Sequence of chain 1.B:
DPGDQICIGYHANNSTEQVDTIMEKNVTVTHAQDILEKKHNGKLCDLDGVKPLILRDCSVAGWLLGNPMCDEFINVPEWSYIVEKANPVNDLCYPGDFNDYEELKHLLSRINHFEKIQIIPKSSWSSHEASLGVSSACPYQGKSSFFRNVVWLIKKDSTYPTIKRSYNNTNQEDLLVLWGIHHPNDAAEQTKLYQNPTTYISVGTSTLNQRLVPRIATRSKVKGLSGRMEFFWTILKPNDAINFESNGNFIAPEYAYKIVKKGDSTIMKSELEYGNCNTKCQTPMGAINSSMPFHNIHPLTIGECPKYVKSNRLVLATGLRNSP

This protein binds this small molecule.
Small molecule (SMILES): CC(=O)N[C@H]1[C@H](O[C@H]2[C@H](O)[C@@H](NC(C)=O)CO[C@@H]2CO)O[C@H](CO)[C@@H](O[C@@H]2O[C@H](CO)[C@@H](O)[C@H](O)[C@@H]2O)[C@@H]1O

Sequence of chain 1.C:
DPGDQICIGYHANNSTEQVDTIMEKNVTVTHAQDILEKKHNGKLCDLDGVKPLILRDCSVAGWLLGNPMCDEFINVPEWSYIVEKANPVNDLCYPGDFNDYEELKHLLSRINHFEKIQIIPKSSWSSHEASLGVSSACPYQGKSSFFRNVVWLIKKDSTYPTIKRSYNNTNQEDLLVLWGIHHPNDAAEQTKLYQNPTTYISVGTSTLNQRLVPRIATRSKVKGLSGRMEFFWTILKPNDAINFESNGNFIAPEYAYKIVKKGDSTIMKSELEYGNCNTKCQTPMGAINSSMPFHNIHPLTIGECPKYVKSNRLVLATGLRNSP

Binding-site contacts:
Ligand atom O5 contacts residue ASN240 of chain 1.C at 3.1 Å (h-bond).
Ligand atom C7 contacts residue ASN240 of chain 1.C at 3.7 Å.
Ligand atom C1 contacts residue ASN240 of chain 1.C at 3.4 Å.
Ligand atom O3 contacts residue ASN240 of chain 1.C at 4.4 Å.
Ligand atom C2 contacts residue ASN240 of chain 1.C at 3.9 Å.
Ligand atom C3 contacts residue ASN169 of chain 1.C at 3.6 Å.
Ligand atom C8 contacts residue SER221 of chain 1.B at 3.9 Å.
Ligand atom O7 contacts residue ALA242 of chain 1.C at 4.1 Å.
Ligand atom C1 contacts residue ASN169 of chain 1.C at 1.4 Å.
Ligand atom N2 contacts residue ASN240 of chain 1.C at 2.9 Å (h-bond).
Ligand atom O7 contacts residue ASN169 of chain 1.C at 3.8 Å.
Ligand atom C7 contacts residue ALA242 of chain 1.C at 4.0 Å (hydrophobic).
Ligand atom C5 contacts residue ASN169 of chain 1.C at 3.3 Å.
Ligand atom C8 contacts residue ASP241 of chain 1.C at 3.8 Å.
Ligand atom C2 contacts residue ASN169 of chain 1.C at 2.3 Å.
Ligand atom C8 contacts residue ASN240 of chain 1.C at 3.5 Å.
Ligand atom N2 contacts residue ASN169 of chain 1.C at 3.1 Å (h-bond).
Ligand atom C4 contacts residue ASN169 of chain 1.C at 3.9 Å.
Ligand atom C6 contacts residue ASN169 of chain 1.C at 3.2 Å.
Ligand atom C5 contacts residue ASN240 of chain 1.C at 4.2 Å.
Ligand atom O5 contacts residue ASN169 of chain 1.C at 2.5 Å (h-bond).
Ligand atom C8 contacts residue ALA242 of chain 1.C at 3.5 Å (hydrophobic).
Ligand atom C7 contacts residue ASN169 of chain 1.C at 3.7 Å.
Ligand atom C3 contacts residue ASN240 of chain 1.C at 3.9 Å.